Sequence of chain 1.B:
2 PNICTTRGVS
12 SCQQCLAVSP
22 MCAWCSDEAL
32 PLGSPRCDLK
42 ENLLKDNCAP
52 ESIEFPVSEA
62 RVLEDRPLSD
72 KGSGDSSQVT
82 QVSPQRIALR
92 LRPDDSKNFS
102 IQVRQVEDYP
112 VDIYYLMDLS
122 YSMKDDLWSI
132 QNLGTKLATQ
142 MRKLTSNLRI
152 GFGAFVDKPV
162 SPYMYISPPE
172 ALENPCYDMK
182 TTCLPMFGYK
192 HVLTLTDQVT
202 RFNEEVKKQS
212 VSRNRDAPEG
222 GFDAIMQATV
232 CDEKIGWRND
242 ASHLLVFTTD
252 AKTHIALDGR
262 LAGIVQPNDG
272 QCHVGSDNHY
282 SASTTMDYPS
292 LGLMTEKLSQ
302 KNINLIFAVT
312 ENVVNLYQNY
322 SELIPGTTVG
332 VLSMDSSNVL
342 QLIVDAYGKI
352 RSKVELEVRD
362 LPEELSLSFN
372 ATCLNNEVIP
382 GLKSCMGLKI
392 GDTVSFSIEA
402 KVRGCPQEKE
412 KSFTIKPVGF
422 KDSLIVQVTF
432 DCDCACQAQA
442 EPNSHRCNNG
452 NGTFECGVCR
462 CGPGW

Binding-site contacts:
Ligand atom O5 contacts residue ASN99 of chain 1.B at 2.4 Å (h-bond).
Ligand atom C8 contacts residue ASN99 of chain 1.B at 3.1 Å.
Ligand atom O7 contacts residue ASN99 of chain 1.B at 3.8 Å.
Ligand atom C8 contacts residue LYS98 of chain 1.B at 3.9 Å.
Ligand atom O7 contacts residue SER101 of chain 1.B at 3.9 Å.
Ligand atom C2 contacts residue ASN99 of chain 1.B at 2.3 Å.
Ligand atom C7 contacts residue PHE100 of chain 1.B at 4.0 Å (hydrophobic).
Ligand atom N2 contacts residue LYS98 of chain 1.B at 4.1 Å.
Ligand atom C5 contacts residue ASN99 of chain 1.B at 3.6 Å.
Ligand atom N2 contacts residue ASN99 of chain 1.B at 2.8 Å (h-bond).
Ligand atom O7 contacts residue PHE100 of chain 1.B at 3.7 Å.
Ligand atom C3 contacts residue ASN99 of chain 1.B at 3.7 Å.
Ligand atom C7 contacts residue ASN99 of chain 1.B at 3.2 Å.
Ligand atom C8 contacts residue PHE100 of chain 1.B at 4.0 Å (hydrophobic).
Ligand atom C4 contacts residue ASN99 of chain 1.B at 4.1 Å.
Ligand atom C8 contacts residue ALA61 of chain 1.B at 4.3 Å (hydrophobic).
Ligand atom C1 contacts residue ASN99 of chain 1.B at 1.4 Å.

The protein below binds the small molecule below.
Small molecule (SMILES): CC(=O)N[C@@H]1[C@@H](O)[C@H](O)[C@@H](CO)O[C@H]1O